Sequence of chain 1.B:
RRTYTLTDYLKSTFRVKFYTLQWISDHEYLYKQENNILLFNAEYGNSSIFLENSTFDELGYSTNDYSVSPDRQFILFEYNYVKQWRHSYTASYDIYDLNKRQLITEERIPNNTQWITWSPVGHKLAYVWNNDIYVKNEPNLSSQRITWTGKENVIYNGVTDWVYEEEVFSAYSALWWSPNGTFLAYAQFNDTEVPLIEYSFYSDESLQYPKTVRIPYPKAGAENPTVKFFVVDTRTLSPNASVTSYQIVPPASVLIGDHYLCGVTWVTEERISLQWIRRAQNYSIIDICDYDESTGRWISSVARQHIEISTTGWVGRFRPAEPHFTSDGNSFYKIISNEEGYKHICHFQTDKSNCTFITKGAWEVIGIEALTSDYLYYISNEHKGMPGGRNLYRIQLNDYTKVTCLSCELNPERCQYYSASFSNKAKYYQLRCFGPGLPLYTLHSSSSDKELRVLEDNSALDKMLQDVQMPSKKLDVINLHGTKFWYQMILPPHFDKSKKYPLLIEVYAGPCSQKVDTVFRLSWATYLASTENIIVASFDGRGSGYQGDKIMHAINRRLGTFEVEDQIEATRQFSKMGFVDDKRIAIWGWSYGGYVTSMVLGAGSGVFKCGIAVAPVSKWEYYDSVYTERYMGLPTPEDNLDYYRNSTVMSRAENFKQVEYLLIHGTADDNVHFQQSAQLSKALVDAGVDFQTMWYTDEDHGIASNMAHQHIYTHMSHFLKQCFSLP

Binding-site contacts:
Ligand atom C7 contacts residue ASN321 of chain 1.B at 3.4 Å.
Ligand atom C8 contacts residue ASN321 of chain 1.B at 4.5 Å.
Ligand atom O6 contacts residue ASP678 of chain 1.B at 4.3 Å.
Ligand atom C4 contacts residue ASN321 of chain 1.B at 4.2 Å.
Ligand atom C1 contacts residue ASN321 of chain 1.B at 1.4 Å.
Ligand atom O5 contacts residue ASN321 of chain 1.B at 2.3 Å (h-bond).
Ligand atom O5 contacts residue ALA319 of chain 1.B at 4.3 Å.
Ligand atom O7 contacts residue THR350 of chain 1.B at 3.5 Å.
Ligand atom C2 contacts residue ASN321 of chain 1.B at 2.5 Å.
Ligand atom C7 contacts residue SER349 of chain 1.B at 3.6 Å.
Ligand atom O6 contacts residue ARG596 of chain 1.B at 3.8 Å.
Ligand atom C8 contacts residue THR350 of chain 1.B at 3.8 Å.
Ligand atom C5 contacts residue ASN321 of chain 1.B at 3.6 Å.
Ligand atom C8 contacts residue ILE348 of chain 1.B at 4.1 Å (hydrophobic).
Ligand atom C8 contacts residue SER349 of chain 1.B at 3.7 Å.
Ligand atom O7 contacts residue ASN321 of chain 1.B at 3.6 Å (h-bond).
Ligand atom C3 contacts residue ASN321 of chain 1.B at 3.8 Å.
Ligand atom C7 contacts residue THR350 of chain 1.B at 4.3 Å.
Ligand atom O7 contacts residue SER349 of chain 1.B at 3.2 Å (h-bond).
Ligand atom N2 contacts residue ASN321 of chain 1.B at 2.9 Å (h-bond).

This protein binds this small molecule.
Small molecule (SMILES): CC(=O)N[C@@H]1[C@@H](O)[C@H](O)[C@@H](CO)O[C@H]1O